Sequence of chain 1.C:
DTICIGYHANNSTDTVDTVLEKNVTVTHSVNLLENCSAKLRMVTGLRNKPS

The small molecule below binds the protein below.
Small molecule (SMILES): CC(=O)N[C@@H]1[C@@H](O)[C@H](O)[C@@H](CO)O[C@H]1O

Binding-site contacts:
Ligand atom O5 contacts residue ASN23 of chain 1.C at 2.0 Å (h-bond).
Ligand atom O7 contacts residue ASN23 of chain 1.C at 3.6 Å.
Ligand atom C1 contacts residue ASN23 of chain 1.C at 1.4 Å.
Ligand atom C2 contacts residue ASN23 of chain 1.C at 2.6 Å.
Ligand atom C4 contacts residue ASN23 of chain 1.C at 4.1 Å.
Ligand atom O6 contacts residue THR15 of chain 1.C at 4.3 Å.
Ligand atom N2 contacts residue ASN23 of chain 1.C at 3.3 Å (h-bond).
Ligand atom C5 contacts residue ASN23 of chain 1.C at 3.4 Å.
Ligand atom C6 contacts residue ASN23 of chain 1.C at 4.3 Å.
Ligand atom C3 contacts residue ASN23 of chain 1.C at 3.9 Å.
Ligand atom C7 contacts residue ASN23 of chain 1.C at 3.8 Å.